The protein below binds the small molecule below.
Small molecule (SMILES): CC(=O)N[C@@H]1[C@@H](O)[C@H](O)[C@@H](CO)O[C@H]1O

Sequence of chain 1.D:
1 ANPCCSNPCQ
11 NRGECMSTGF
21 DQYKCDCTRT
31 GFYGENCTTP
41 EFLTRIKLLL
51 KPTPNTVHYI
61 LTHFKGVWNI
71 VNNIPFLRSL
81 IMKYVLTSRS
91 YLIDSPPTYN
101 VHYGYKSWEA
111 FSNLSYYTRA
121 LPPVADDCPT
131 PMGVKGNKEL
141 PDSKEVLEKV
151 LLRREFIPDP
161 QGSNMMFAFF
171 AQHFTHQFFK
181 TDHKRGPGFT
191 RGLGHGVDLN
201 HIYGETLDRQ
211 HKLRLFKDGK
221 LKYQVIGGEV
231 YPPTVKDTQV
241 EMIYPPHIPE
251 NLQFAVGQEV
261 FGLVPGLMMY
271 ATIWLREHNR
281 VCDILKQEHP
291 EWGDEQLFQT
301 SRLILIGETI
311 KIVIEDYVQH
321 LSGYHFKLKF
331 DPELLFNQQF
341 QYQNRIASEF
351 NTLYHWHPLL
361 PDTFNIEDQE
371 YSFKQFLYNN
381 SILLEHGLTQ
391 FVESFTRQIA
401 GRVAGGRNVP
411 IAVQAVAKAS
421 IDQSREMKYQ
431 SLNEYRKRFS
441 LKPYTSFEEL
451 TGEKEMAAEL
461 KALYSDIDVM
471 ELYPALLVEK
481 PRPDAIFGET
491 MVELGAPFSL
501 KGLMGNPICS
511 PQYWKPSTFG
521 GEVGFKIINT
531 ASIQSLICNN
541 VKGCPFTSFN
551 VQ

Binding-site contacts:
Ligand atom C3 contacts residue ASN379 of chain 1.D at 4.2 Å.
Ligand atom O6 contacts residue ILE382 of chain 1.D at 3.5 Å.
Ligand atom C2 contacts residue ASN379 of chain 1.D at 3.2 Å.
Ligand atom C4 contacts residue ASN379 of chain 1.D at 4.1 Å.
Ligand atom C7 contacts residue ASN379 of chain 1.D at 4.4 Å.
Ligand atom C6 contacts residue SER381 of chain 1.D at 3.1 Å.
Ligand atom O5 contacts residue ILE382 of chain 1.D at 4.0 Å.
Ligand atom C1 contacts residue SER381 of chain 1.D at 3.8 Å.
Ligand atom C6 contacts residue ILE382 of chain 1.D at 4.2 Å (hydrophobic).
Ligand atom O5 contacts residue ASN379 of chain 1.D at 2.3 Å (h-bond).
Ligand atom N2 contacts residue ASN379 of chain 1.D at 4.1 Å.
Ligand atom C5 contacts residue ASN379 of chain 1.D at 3.6 Å.
Ligand atom O7 contacts residue GLN375 of chain 1.D at 3.8 Å.
Ligand atom C6 contacts residue ASN379 of chain 1.D at 4.3 Å.
Ligand atom O7 contacts residue LYS374 of chain 1.D at 4.0 Å.
Ligand atom C1 contacts residue ASN379 of chain 1.D at 2.6 Å.
Ligand atom O6 contacts residue SER381 of chain 1.D at 4.0 Å.
Ligand atom O6 contacts residue TYR371 of chain 1.D at 4.0 Å.
Ligand atom O6 contacts residue ASN379 of chain 1.D at 4.4 Å.
Ligand atom O6 contacts residue GLU385 of chain 1.D at 4.5 Å.
Ligand atom O5 contacts residue SER381 of chain 1.D at 3.1 Å (h-bond).
Ligand atom C5 contacts residue SER381 of chain 1.D at 3.5 Å.